Sequence of chain 1.B:
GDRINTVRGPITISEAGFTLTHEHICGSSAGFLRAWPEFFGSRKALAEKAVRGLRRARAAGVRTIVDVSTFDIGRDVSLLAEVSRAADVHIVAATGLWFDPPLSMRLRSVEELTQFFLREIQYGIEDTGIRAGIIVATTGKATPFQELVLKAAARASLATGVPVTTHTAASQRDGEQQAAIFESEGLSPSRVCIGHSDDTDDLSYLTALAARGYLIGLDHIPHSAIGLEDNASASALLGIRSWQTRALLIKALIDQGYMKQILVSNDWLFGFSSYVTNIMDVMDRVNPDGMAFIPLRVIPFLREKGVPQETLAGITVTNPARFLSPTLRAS

A small-molecule ligand and the protein it binds are described below.
Small molecule (SMILES): OCCc1ccccc1

Binding-site contacts:
Ligand atom C5' contacts residue ARG327 of chain 1.B at 3.8 Å.
Ligand atom C5' contacts residue ASN324 of chain 1.B at 3.2 Å.
Ligand atom C4' contacts residue ILE320 of chain 1.B at 3.8 Å (hydrophobic).
Ligand atom C2' contacts residue GLU315 of chain 1.B at 3.7 Å.
Ligand atom C1' contacts residue MET264 of chain 1.B at 4.2 Å (hydrophobic).
Ligand atom OXT contacts residue MET264 of chain 1.B at 4.1 Å.
Ligand atom C4' contacts residue GLY319 of chain 1.B at 3.5 Å.
Ligand atom C6' contacts residue ASN324 of chain 1.B at 4.5 Å.
Ligand atom C3' contacts residue MET264 of chain 1.B at 3.7 Å (hydrophobic).
Ligand atom C3' contacts residue ILE320 of chain 1.B at 4.0 Å (hydrophobic).
Ligand atom C6' contacts residue GLY319 of chain 1.B at 3.8 Å.
Ligand atom C3' contacts residue GLU315 of chain 1.B at 4.4 Å.
Ligand atom C2' contacts residue THR316 of chain 1.B at 4.0 Å.
Ligand atom C4' contacts residue ASN324 of chain 1.B at 3.4 Å.
Ligand atom C5' contacts residue THR323 of chain 1.B at 4.0 Å.
Ligand atom C5' contacts residue LYS265 of chain 1.B at 3.8 Å.
Ligand atom OXT contacts residue LYS265 of chain 1.B at 4.1 Å.
Ligand atom C2' contacts residue GLY319 of chain 1.B at 3.8 Å.
Ligand atom C3' contacts residue GLY319 of chain 1.B at 3.6 Å.
Ligand atom C contacts residue LYS265 of chain 1.B at 3.9 Å.
Ligand atom C5' contacts residue GLY319 of chain 1.B at 3.6 Å.
Ligand atom C1' contacts residue GLU315 of chain 1.B at 4.3 Å.
Ligand atom C6' contacts residue LYS265 of chain 1.B at 4.2 Å.
Ligand atom C4' contacts residue LYS265 of chain 1.B at 3.9 Å.
Ligand atom CA contacts residue MET264 of chain 1.B at 4.5 Å (hydrophobic).
Ligand atom C2' contacts residue MET264 of chain 1.B at 3.6 Å (hydrophobic).
Ligand atom C4' contacts residue MET264 of chain 1.B at 3.8 Å (hydrophobic).
Ligand atom C1' contacts residue GLY319 of chain 1.B at 3.9 Å.
Ligand atom C3' contacts residue THR316 of chain 1.B at 3.8 Å.
Ligand atom C6' contacts residue THR323 of chain 1.B at 4.1 Å.
Ligand atom C5' contacts residue ILE320 of chain 1.B at 4.5 Å (hydrophobic).